Sequence of chain 1.A:
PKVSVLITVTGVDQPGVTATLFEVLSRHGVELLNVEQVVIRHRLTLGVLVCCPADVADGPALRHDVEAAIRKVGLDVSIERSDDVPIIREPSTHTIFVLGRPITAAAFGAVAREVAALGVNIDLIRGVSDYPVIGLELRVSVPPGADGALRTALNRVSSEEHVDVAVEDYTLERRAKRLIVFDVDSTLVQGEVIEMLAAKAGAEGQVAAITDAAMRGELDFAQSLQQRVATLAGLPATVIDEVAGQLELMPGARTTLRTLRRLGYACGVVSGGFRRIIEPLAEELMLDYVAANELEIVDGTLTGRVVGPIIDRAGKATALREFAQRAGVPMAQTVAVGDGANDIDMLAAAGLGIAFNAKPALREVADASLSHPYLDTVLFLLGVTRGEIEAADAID

Binding-site contacts:
Ligand atom OXT contacts residue ILE194 of chain 1.A at 4.4 Å.
Ligand atom CA contacts residue ASP185 of chain 1.A at 3.4 Å.
Ligand atom OXT contacts residue GLU192 of chain 1.A at 3.6 Å.
Ligand atom OXT contacts residue PHE221 of chain 1.A at 4.4 Å.
Ligand atom OG contacts residue ASP185 of chain 1.A at 3.0 Å (salt-bridge).
Ligand atom CB contacts residue ASP185 of chain 1.A at 3.5 Å.
Ligand atom O contacts residue ARG228 of chain 1.A at 4.1 Å.
Ligand atom CA contacts residue GLY273 of chain 1.A at 4.3 Å.
Ligand atom O contacts residue PHE221 of chain 1.A at 3.3 Å.
Ligand atom OG contacts residue GLU192 of chain 1.A at 4.1 Å.
Ligand atom C contacts residue GLU192 of chain 1.A at 4.2 Å.
Ligand atom N contacts residue ILE194 of chain 1.A at 4.5 Å.
Ligand atom OG contacts residue ILE194 of chain 1.A at 2.9 Å (h-bond).
Ligand atom N contacts residue GLY272 of chain 1.A at 3.7 Å.
Ligand atom N contacts residue PHE274 of chain 1.A at 4.2 Å.
Ligand atom O contacts residue GLY273 of chain 1.A at 4.4 Å.
Ligand atom OG contacts residue VAL193 of chain 1.A at 3.4 Å (h-bond).
Ligand atom C contacts residue PHE221 of chain 1.A at 4.3 Å (hydrophobic).
Ligand atom CB contacts residue GLU192 of chain 1.A at 3.2 Å.
Ligand atom C contacts residue ARG228 of chain 1.A at 3.8 Å.
Ligand atom O contacts residue LEU225 of chain 1.A at 4.1 Å.
Ligand atom CB contacts residue VAL193 of chain 1.A at 4.2 Å (hydrophobic).
Ligand atom N contacts residue GLY273 of chain 1.A at 3.1 Å.
Ligand atom CA contacts residue GLU192 of chain 1.A at 4.0 Å.
Ligand atom N contacts residue LEU225 of chain 1.A at 4.5 Å.
Ligand atom N contacts residue ASP185 of chain 1.A at 4.0 Å.
Ligand atom O contacts residue GLY272 of chain 1.A at 4.0 Å.
Ligand atom OXT contacts residue ARG228 of chain 1.A at 2.8 Å (salt-bridge).
Ligand atom OXT contacts residue MET215 of chain 1.A at 4.3 Å.
Ligand atom CB contacts residue ILE194 of chain 1.A at 3.5 Å (hydrophobic).

This protein binds this small molecule.
Small molecule (SMILES): N[C@@H](CO)C(=O)O